This small molecule binds to this protein.
Small molecule (SMILES): c1nc2c(NC3CCCCC3)nc(Nc3ccc(N4CCOCC4)cc3)nc2[nH]1

Binding-site contacts:
Ligand atom N1 contacts residue LEU159 of chain 1.A at 3.5 Å.
Ligand atom CAV contacts residue GLY110 of chain 1.A at 3.6 Å.
Ligand atom CAB contacts residue TYR109 of chain 1.A at 3.6 Å (hydrophobic).
Ligand atom CAA contacts residue ASP113 of chain 1.A at 3.9 Å.
Ligand atom N9 contacts residue LEU159 of chain 1.A at 3.5 Å.
Ligand atom C4 contacts residue GLY110 of chain 1.A at 3.9 Å.
Ligand atom CAM contacts residue PRO178 of chain 1.A at 3.8 Å (hydrophobic).
Ligand atom CAF contacts residue GLN177 of chain 1.A at 3.8 Å.
Ligand atom CAV contacts residue ASN111 of chain 1.A at 3.9 Å.
Ligand atom CAJ contacts residue ILE112 of chain 1.A at 3.7 Å (hydrophobic).
Ligand atom CAK contacts residue VAL44 of chain 1.A at 3.6 Å (hydrophobic).
Ligand atom CAI contacts residue PRO178 of chain 1.A at 3.4 Å (hydrophobic).
Ligand atom C8 contacts residue ALA56 of chain 1.A at 3.7 Å (hydrophobic).
Ligand atom N9 contacts residue ALA56 of chain 1.A at 3.3 Å.
Ligand atom N1 contacts residue ILE36 of chain 1.A at 3.7 Å.
Ligand atom CAB contacts residue ASN111 of chain 1.A at 3.1 Å.
Ligand atom CAG contacts residue GLN177 of chain 1.A at 3.7 Å.
Ligand atom N3 contacts residue GLY110 of chain 1.A at 3.1 Å (h-bond).
Ligand atom C2 contacts residue GLY110 of chain 1.A at 3.8 Å.
Ligand atom CAB contacts residue GLY110 of chain 1.A at 3.5 Å.
Ligand atom CAA contacts residue ILE36 of chain 1.A at 3.3 Å (hydrophobic).
Ligand atom C2 contacts residue LEU159 of chain 1.A at 3.4 Å (hydrophobic).
Ligand atom CAV contacts residue ILE36 of chain 1.A at 3.6 Å (hydrophobic).
Ligand atom CAL contacts residue ASP113 of chain 1.A at 3.8 Å.
Ligand atom CAD contacts residue ASN111 of chain 1.A at 3.3 Å.
Ligand atom C4 contacts residue ALA56 of chain 1.A at 3.7 Å (hydrophobic).
Ligand atom CAC contacts residue ILE36 of chain 1.A at 3.5 Å (hydrophobic).
Ligand atom CAN contacts residue ILE112 of chain 1.A at 3.9 Å (hydrophobic).
Ligand atom N2 contacts residue TYR109 of chain 1.A at 3.8 Å.
Ligand atom CAC contacts residue ASP113 of chain 1.A at 3.9 Å.
Ligand atom C8 contacts residue GLU108 of chain 1.A at 3.7 Å.
Ligand atom C4 contacts residue LEU159 of chain 1.A at 3.4 Å (hydrophobic).
Ligand atom C6 contacts residue LEU159 of chain 1.A at 3.8 Å (hydrophobic).
Ligand atom CAH contacts residue ASP113 of chain 1.A at 3.6 Å.
Ligand atom C2 contacts residue ILE36 of chain 1.A at 3.7 Å (hydrophobic).
Ligand atom CAF contacts residue PRO178 of chain 1.A at 3.8 Å (hydrophobic).
Ligand atom N2 contacts residue GLY110 of chain 1.A at 2.9 Å (h-bond).
Ligand atom N3 contacts residue LEU159 of chain 1.A at 3.6 Å.
Ligand atom C8 contacts residue MET107 of chain 1.A at 3.7 Å (hydrophobic).
Ligand atom N9 contacts residue GLU108 of chain 1.A at 2.9 Å (salt-bridge).

Sequence of chain 1.A:
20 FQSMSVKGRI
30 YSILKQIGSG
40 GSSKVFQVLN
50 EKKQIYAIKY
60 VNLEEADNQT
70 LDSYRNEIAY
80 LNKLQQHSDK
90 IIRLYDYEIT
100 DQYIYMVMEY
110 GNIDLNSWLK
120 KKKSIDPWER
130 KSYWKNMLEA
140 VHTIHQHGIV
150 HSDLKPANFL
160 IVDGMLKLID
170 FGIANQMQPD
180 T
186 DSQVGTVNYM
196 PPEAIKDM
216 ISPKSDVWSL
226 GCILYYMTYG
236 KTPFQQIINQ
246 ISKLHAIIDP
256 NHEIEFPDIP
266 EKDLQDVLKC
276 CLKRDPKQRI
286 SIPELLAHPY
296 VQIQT